Sequence of chain 1.B:
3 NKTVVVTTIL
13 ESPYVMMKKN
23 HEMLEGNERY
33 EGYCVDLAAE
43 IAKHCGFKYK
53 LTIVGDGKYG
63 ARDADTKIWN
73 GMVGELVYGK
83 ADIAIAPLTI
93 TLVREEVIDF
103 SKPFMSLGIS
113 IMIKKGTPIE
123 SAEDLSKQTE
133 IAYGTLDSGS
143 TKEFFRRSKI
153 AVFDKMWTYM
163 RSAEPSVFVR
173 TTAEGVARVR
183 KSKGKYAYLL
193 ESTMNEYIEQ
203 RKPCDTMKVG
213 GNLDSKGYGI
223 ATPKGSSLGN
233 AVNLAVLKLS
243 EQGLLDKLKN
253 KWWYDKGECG

Binding-site contacts:
Ligand atom N contacts residue THR91 of chain 1.B at 2.9 Å (h-bond).
Ligand atom CG contacts residue TYR61 of chain 1.B at 4.3 Å (hydrophobic).
Ligand atom O contacts residue GLY141 of chain 1.B at 3.2 Å.
Ligand atom O contacts residue TYR61 of chain 1.B at 3.5 Å.
Ligand atom C contacts residue ARG96 of chain 1.B at 3.4 Å.
Ligand atom N contacts residue PRO89 of chain 1.B at 2.9 Å (h-bond).
Ligand atom OXT contacts residue PRO89 of chain 1.B at 3.8 Å.
Ligand atom N contacts residue GLU193 of chain 1.B at 2.8 Å (salt-bridge).
Ligand atom CB contacts residue TYR61 of chain 1.B at 3.5 Å (hydrophobic).
Ligand atom OE1 contacts residue LEU138 of chain 1.B at 4.1 Å.
Ligand atom CD contacts residue GLU193 of chain 1.B at 4.0 Å.
Ligand atom C contacts residue TYR61 of chain 1.B at 3.7 Å (hydrophobic).
Ligand atom O contacts residue SER142 of chain 1.B at 2.9 Å (h-bond).
Ligand atom OE1 contacts residue SER142 of chain 1.B at 3.3 Å (h-bond).
Ligand atom OE2 contacts residue THR143 of chain 1.B at 2.6 Å (h-bond).
Ligand atom OXT contacts residue THR91 of chain 1.B at 2.9 Å (h-bond).
Ligand atom OXT contacts residue LEU90 of chain 1.B at 3.6 Å.
Ligand atom N contacts residue TYR220 of chain 1.B at 3.7 Å.
Ligand atom C contacts residue THR91 of chain 1.B at 3.6 Å.
Ligand atom OE2 contacts residue GLU193 of chain 1.B at 3.8 Å.
Ligand atom OXT contacts residue TYR61 of chain 1.B at 3.6 Å.
Ligand atom CA contacts residue PRO89 of chain 1.B at 4.1 Å (hydrophobic).
Ligand atom CD contacts residue LEU138 of chain 1.B at 4.0 Å (hydrophobic).
Ligand atom CG contacts residue GLU193 of chain 1.B at 3.6 Å.
Ligand atom OXT contacts residue SER142 of chain 1.B at 4.0 Å.
Ligand atom C contacts residue SER142 of chain 1.B at 3.4 Å.
Ligand atom OXT contacts residue ARG96 of chain 1.B at 2.8 Å (salt-bridge).
Ligand atom CG contacts residue LEU138 of chain 1.B at 3.7 Å (hydrophobic).
Ligand atom N contacts residue SER142 of chain 1.B at 4.1 Å.
Ligand atom CA contacts residue TYR61 of chain 1.B at 4.1 Å (hydrophobic).
Ligand atom CA contacts residue THR91 of chain 1.B at 3.4 Å.
Ligand atom CD contacts residue THR143 of chain 1.B at 3.2 Å.
Ligand atom N contacts residue TYR61 of chain 1.B at 4.0 Å.
Ligand atom CB contacts residue GLU193 of chain 1.B at 4.1 Å.
Ligand atom O contacts residue ARG96 of chain 1.B at 2.8 Å (salt-bridge).
Ligand atom CA contacts residue SER142 of chain 1.B at 3.3 Å.
Ligand atom CA contacts residue GLU193 of chain 1.B at 3.3 Å.
Ligand atom CB contacts residue LEU138 of chain 1.B at 3.9 Å (hydrophobic).
Ligand atom OE1 contacts residue THR143 of chain 1.B at 3.1 Å (h-bond).
Ligand atom OE1 contacts residue GLY141 of chain 1.B at 3.7 Å.

This protein binds this small molecule.
Small molecule (SMILES): N[C@@H](CCC(=O)O)C(=O)O